Binding-site contacts:
Ligand atom N22 contacts residue PHE160 of chain 1.C at 3.6 Å.
Ligand atom C21 contacts residue ASP224 of chain 1.C at 3.4 Å.
Ligand atom C21 contacts residue SER225 of chain 1.C at 3.9 Å.
Ligand atom N23 contacts residue LEU192 of chain 1.C at 3.3 Å.
Ligand atom C01 contacts residue ARG216 of chain 1.D at 4.0 Å.
Ligand atom O26 contacts residue SER121 of chain 1.D at 3.2 Å.
Ligand atom C24 contacts residue TYR122 of chain 1.D at 3.6 Å (hydrophobic).
Ligand atom C17 contacts residue PHE160 of chain 1.C at 3.4 Å (hydrophobic).
Ligand atom O27 contacts residue MG1 of chain 1.IA at 2.1 Å.
Ligand atom C06 contacts residue ARG216 of chain 1.D at 3.9 Å.
Ligand atom C19 contacts residue PHE231 of chain 1.C at 3.5 Å (hydrophobic).
Ligand atom C25 contacts residue TYR122 of chain 1.D at 3.2 Å (hydrophobic).
Ligand atom C25 contacts residue MG1 of chain 1.IA at 3.1 Å.
Ligand atom C16 contacts residue PHE160 of chain 1.C at 3.9 Å (hydrophobic).
Ligand atom O26 contacts residue SER213 of chain 1.D at 3.8 Å.
Ligand atom C19 contacts residue LEU192 of chain 1.C at 4.0 Å (hydrophobic).
Ligand atom O27 contacts residue SER121 of chain 1.D at 3.0 Å.
Ligand atom O26 contacts residue TYR122 of chain 1.D at 2.7 Å (h-bond).
Ligand atom C25 contacts residue GLU220 of chain 1.D at 4.0 Å.
Ligand atom C07 contacts residue TYR190 of chain 1.C at 3.6 Å (hydrophobic).
Ligand atom C11 contacts residue TYR190 of chain 1.C at 3.5 Å (hydrophobic).
Ligand atom C07 contacts residue ARG216 of chain 1.D at 3.1 Å.
Ligand atom N23 contacts residue ASP224 of chain 1.C at 3.1 Å (salt-bridge).
Ligand atom C12 contacts residue TYR190 of chain 1.C at 3.8 Å (hydrophobic).
Ligand atom O26 contacts residue MG1 of chain 1.IA at 3.9 Å.
Ligand atom C17 contacts residue TYR190 of chain 1.C at 3.5 Å (hydrophobic).
Ligand atom C16 contacts residue TYR190 of chain 1.C at 3.4 Å (hydrophobic).
Ligand atom N23 contacts residue SER225 of chain 1.C at 2.5 Å (h-bond).
Ligand atom C10 contacts residue TYR190 of chain 1.C at 3.5 Å (hydrophobic).
Ligand atom O26 contacts residue ARG214 of chain 1.D at 3.5 Å.
Ligand atom N23 contacts residue PHE231 of chain 1.C at 3.6 Å.
Ligand atom O27 contacts residue ASN215 of chain 1.D at 3.0 Å (h-bond).
Ligand atom O27 contacts residue TYR122 of chain 1.D at 3.9 Å.
Ligand atom O26 contacts residue ASN215 of chain 1.D at 3.1 Å (h-bond).
Ligand atom N22 contacts residue ASP224 of chain 1.C at 2.8 Å (salt-bridge).
Ligand atom C01 contacts residue ASN215 of chain 1.D at 3.2 Å.
Ligand atom C25 contacts residue SER121 of chain 1.D at 3.4 Å.
Ligand atom N22 contacts residue TYR189 of chain 1.C at 3.8 Å.
Ligand atom C25 contacts residue ASN215 of chain 1.D at 3.2 Å.
Ligand atom O27 contacts residue GLU220 of chain 1.D at 2.8 Å (salt-bridge).

The small molecule below binds the protein below.
Small molecule (SMILES): [H]/N=C(/N)c1ccc(-c2ccc(OC[C@@H]3C[C@@H](CC(=O)O)C(=O)N3)cc2)cc1

Sequence of chain 1.C:
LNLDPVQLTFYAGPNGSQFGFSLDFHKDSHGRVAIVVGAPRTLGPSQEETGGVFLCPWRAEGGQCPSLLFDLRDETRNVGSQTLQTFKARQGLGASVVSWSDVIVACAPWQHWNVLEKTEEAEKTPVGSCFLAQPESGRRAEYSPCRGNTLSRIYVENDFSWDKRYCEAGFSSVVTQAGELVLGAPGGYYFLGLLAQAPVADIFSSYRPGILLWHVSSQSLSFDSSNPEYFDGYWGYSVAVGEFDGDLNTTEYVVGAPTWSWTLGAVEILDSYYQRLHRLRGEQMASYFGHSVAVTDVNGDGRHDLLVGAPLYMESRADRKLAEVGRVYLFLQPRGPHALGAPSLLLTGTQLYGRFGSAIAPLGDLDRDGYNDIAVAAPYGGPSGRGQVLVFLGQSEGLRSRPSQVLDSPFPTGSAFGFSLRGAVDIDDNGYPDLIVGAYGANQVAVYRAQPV

Sequence of chain 1.D:
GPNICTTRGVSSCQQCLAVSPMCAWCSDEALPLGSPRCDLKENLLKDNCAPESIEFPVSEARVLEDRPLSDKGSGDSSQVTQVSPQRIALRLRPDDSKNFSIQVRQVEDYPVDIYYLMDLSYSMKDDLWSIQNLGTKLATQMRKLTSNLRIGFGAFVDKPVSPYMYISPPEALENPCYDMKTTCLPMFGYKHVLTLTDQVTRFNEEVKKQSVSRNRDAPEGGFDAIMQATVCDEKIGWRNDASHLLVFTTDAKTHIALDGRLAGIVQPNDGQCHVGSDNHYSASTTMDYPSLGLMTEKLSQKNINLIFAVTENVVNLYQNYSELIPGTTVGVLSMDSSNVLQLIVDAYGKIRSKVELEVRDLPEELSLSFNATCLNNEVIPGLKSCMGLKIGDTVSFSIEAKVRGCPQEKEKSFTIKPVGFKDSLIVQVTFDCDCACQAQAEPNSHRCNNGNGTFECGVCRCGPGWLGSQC